Binding-site contacts:
Ligand atom C4 contacts residue ASN1074 of chain 1.B at 4.2 Å.
Ligand atom O5 contacts residue ASN1074 of chain 1.B at 2.4 Å (h-bond).
Ligand atom C8 contacts residue ASN1074 of chain 1.B at 4.3 Å.
Ligand atom C5 contacts residue ASN1074 of chain 1.B at 3.7 Å.
Ligand atom C1 contacts residue ASN1074 of chain 1.B at 1.4 Å.
Ligand atom C3 contacts residue ASN1074 of chain 1.B at 3.8 Å.
Ligand atom O4 contacts residue ALA706 of chain 1.B at 4.4 Å.
Ligand atom N2 contacts residue ALA706 of chain 1.B at 4.4 Å.
Ligand atom C2 contacts residue ALA706 of chain 1.B at 4.5 Å (hydrophobic).
Ligand atom N2 contacts residue ASN1074 of chain 1.B at 2.8 Å (h-bond).
Ligand atom O3 contacts residue ALA706 of chain 1.B at 4.3 Å.
Ligand atom C8 contacts residue GLU1072 of chain 1.B at 3.9 Å.
Ligand atom O7 contacts residue ASN1074 of chain 1.B at 3.0 Å (h-bond).
Ligand atom C3 contacts residue ALA706 of chain 1.B at 3.7 Å (hydrophobic).
Ligand atom C2 contacts residue ASN1074 of chain 1.B at 2.4 Å.
Ligand atom C7 contacts residue ASN1074 of chain 1.B at 3.1 Å.

Sequence of chain 1.B:
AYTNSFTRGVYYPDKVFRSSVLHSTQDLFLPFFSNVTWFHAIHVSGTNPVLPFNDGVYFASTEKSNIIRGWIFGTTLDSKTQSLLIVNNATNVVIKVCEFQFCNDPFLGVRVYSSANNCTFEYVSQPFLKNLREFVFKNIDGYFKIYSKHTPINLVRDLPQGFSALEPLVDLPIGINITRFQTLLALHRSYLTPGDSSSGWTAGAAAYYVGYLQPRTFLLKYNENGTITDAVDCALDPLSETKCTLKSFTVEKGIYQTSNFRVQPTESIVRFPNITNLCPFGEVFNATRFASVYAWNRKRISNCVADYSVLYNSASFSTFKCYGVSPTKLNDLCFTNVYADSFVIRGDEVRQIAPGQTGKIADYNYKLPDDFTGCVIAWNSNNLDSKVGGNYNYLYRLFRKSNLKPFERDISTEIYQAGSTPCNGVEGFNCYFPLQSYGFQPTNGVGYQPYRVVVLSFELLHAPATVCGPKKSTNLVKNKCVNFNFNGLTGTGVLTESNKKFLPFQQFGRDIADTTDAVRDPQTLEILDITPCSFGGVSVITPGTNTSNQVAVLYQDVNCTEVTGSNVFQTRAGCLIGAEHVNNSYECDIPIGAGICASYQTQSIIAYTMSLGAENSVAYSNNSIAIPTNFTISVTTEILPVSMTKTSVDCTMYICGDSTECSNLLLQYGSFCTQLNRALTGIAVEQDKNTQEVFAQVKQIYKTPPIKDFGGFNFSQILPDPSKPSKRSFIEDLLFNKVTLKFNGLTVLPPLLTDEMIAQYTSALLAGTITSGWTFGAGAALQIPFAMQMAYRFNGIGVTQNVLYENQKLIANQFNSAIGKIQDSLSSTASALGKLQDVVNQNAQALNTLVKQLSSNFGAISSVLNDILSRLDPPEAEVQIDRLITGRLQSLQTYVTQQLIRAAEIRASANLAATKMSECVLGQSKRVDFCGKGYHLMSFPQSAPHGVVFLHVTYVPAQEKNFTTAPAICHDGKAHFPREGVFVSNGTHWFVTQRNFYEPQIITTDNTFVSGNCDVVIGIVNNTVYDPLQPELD

The small molecule below binds the protein below.
Small molecule (SMILES): CC(=O)N[C@@H]1[C@@H](O)[C@H](O)[C@@H](CO)O[C@H]1O